Sequence of chain 1.A:
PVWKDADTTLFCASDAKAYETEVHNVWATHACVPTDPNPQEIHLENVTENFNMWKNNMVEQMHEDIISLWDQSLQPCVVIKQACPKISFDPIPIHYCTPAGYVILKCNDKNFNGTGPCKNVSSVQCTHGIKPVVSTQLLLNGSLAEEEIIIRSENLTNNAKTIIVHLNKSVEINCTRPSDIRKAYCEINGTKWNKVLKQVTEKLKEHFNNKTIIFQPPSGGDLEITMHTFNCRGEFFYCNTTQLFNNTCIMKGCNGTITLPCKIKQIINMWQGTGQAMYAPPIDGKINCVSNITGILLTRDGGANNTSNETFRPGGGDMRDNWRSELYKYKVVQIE

This small molecule binds to this protein.
Small molecule (SMILES): CC(=O)N[C@@H]1[C@@H](O)[C@H](O)[C@@H](CO)O[C@H]1O

Binding-site contacts:
Ligand atom O5 contacts residue ASN204 of chain 1.A at 2.4 Å (h-bond).
Ligand atom C6 contacts residue LYS207 of chain 1.A at 3.6 Å.
Ligand atom O5 contacts residue LYS207 of chain 1.A at 3.6 Å.
Ligand atom C8 contacts residue THR276 of chain 1.A at 3.1 Å.
Ligand atom C1 contacts residue ASN204 of chain 1.A at 1.4 Å.
Ligand atom C1 contacts residue LYS207 of chain 1.A at 4.3 Å.
Ligand atom C5 contacts residue LYS207 of chain 1.A at 4.3 Å.
Ligand atom C8 contacts residue GLY275 of chain 1.A at 3.7 Å.
Ligand atom C8 contacts residue ASN204 of chain 1.A at 4.3 Å.
Ligand atom C3 contacts residue ASN204 of chain 1.A at 3.8 Å.
Ligand atom C4 contacts residue ASN204 of chain 1.A at 4.2 Å.
Ligand atom O7 contacts residue ASN204 of chain 1.A at 2.7 Å (h-bond).
Ligand atom C1 contacts residue THR206 of chain 1.A at 4.3 Å.
Ligand atom C7 contacts residue THR276 of chain 1.A at 4.4 Å.
Ligand atom N2 contacts residue ASN204 of chain 1.A at 2.9 Å (h-bond).
Ligand atom C5 contacts residue ASN204 of chain 1.A at 3.7 Å.
Ligand atom C7 contacts residue ASN204 of chain 1.A at 3.0 Å.
Ligand atom C7 contacts residue GLY275 of chain 1.A at 4.4 Å.
Ligand atom C2 contacts residue ASN204 of chain 1.A at 2.5 Å.
Ligand atom O6 contacts residue LYS207 of chain 1.A at 4.3 Å.